This protein binds this small molecule.
Small molecule (SMILES): O=C(O)[C@@](O)(COP(=O)(O)O)[C@H](O)[C@H](O)COP(=O)(O)O

Sequence of chain 1.I:
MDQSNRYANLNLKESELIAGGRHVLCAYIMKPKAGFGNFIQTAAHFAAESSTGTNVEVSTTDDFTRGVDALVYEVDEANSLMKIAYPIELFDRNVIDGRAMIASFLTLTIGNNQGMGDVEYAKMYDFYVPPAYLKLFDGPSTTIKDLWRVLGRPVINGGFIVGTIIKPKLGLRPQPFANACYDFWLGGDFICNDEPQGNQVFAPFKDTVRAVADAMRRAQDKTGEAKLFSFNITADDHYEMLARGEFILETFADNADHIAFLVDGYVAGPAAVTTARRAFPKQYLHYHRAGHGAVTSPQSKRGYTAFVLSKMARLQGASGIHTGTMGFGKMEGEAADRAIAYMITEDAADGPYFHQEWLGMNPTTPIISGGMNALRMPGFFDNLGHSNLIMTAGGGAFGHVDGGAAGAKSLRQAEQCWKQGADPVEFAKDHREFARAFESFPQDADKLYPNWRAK

Sequence of chain 1.J:
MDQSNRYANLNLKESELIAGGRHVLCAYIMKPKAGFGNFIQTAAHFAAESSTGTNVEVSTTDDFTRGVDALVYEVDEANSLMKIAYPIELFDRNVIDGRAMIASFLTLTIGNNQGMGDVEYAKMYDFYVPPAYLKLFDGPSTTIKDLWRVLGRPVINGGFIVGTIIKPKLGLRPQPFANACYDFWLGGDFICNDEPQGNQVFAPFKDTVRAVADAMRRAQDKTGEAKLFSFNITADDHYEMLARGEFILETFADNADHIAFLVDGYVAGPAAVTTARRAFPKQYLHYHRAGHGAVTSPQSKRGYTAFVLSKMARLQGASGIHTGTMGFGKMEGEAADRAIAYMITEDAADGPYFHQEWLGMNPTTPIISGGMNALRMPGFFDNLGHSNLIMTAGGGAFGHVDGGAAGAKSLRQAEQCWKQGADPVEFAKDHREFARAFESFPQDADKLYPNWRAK

Binding-site contacts:
Ligand atom O6 contacts residue MG1 of chain 1.OA at 2.1 Å.
Ligand atom O6 contacts residue GLU215 of chain 1.J at 3.3 Å (salt-bridge).
Ligand atom O4 contacts residue SER389 of chain 1.J at 3.3 Å.
Ligand atom O5P contacts residue ARG309 of chain 1.J at 2.8 Å (salt-bridge).
Ligand atom O6 contacts residue LYS187 of chain 1.J at 3.4 Å (salt-bridge).
Ligand atom O3P contacts residue LYS350 of chain 1.J at 2.7 Å (salt-bridge).
Ligand atom O2 contacts residue MG1 of chain 1.OA at 2.1 Å.
Ligand atom C contacts residue ASN132 of chain 1.I at 3.3 Å.
Ligand atom O3P contacts residue GLY391 of chain 1.J at 2.6 Å (h-bond).
Ligand atom C3 contacts residue MG1 of chain 1.OA at 3.1 Å.
Ligand atom O6 contacts residue LYS189 of chain 1.J at 2.6 Å (salt-bridge).
Ligand atom O1 contacts residue LYS187 of chain 1.J at 3.1 Å (salt-bridge).
Ligand atom O3 contacts residue HIS308 of chain 1.J at 2.8 Å (h-bond).
Ligand atom O2P contacts residue GLY415 of chain 1.J at 2.9 Å (h-bond).
Ligand atom O2 contacts residue ASP214 of chain 1.J at 3.5 Å (salt-bridge).
Ligand atom O4P contacts residue HIS342 of chain 1.J at 2.5 Å (h-bond).
Ligand atom O2 contacts residue LYS187 of chain 1.J at 3.1 Å (salt-bridge).
Ligand atom O7 contacts residue GLU69 of chain 1.I at 3.5 Å (salt-bridge).
Ligand atom O3 contacts residue MG1 of chain 1.OA at 2.3 Å.
Ligand atom C2 contacts residue MG1 of chain 1.OA at 2.8 Å.
Ligand atom O2 contacts residue CO31 of chain 1.PA at 3.0 Å (h-bond).
Ligand atom C1 contacts residue SER389 of chain 1.J at 3.5 Å.
Ligand atom O2P contacts residue THR74 of chain 1.I at 2.9 Å (h-bond).
Ligand atom C contacts residue MG1 of chain 1.OA at 2.8 Å.
Ligand atom O4P contacts residue SER389 of chain 1.J at 3.3 Å (h-bond).
Ligand atom O7 contacts residue ASN132 of chain 1.I at 3.6 Å (h-bond).
Ligand atom C3 contacts residue CO31 of chain 1.PA at 3.3 Å.
Ligand atom O2 contacts residue ILE185 of chain 1.J at 3.6 Å.
Ligand atom O3P contacts residue THR74 of chain 1.I at 3.6 Å.
Ligand atom O3 contacts residue GLU215 of chain 1.J at 3.0 Å (salt-bridge).
Ligand atom O6 contacts residue ASN132 of chain 1.I at 2.8 Å (h-bond).
Ligand atom O2P contacts residue LYS187 of chain 1.J at 3.1 Å.
Ligand atom O3 contacts residue ASN132 of chain 1.I at 3.2 Å (h-bond).
Ligand atom O6P contacts residue ARG309 of chain 1.J at 2.8 Å (salt-bridge).
Ligand atom C contacts residue LYS187 of chain 1.J at 3.5 Å.
Ligand atom O7 contacts residue LYS350 of chain 1.J at 2.9 Å (salt-bridge).
Ligand atom O6 contacts residue ASP214 of chain 1.J at 3.2 Å (salt-bridge).
Ligand atom O4 contacts residue GLY390 of chain 1.J at 3.0 Å.
Ligand atom O3 contacts residue CO31 of chain 1.PA at 2.7 Å (h-bond).
Ligand atom O1P contacts residue GLY414 of chain 1.J at 2.8 Å (h-bond).